Binding-site contacts:
Ligand atom C2 contacts residue ASN733 of chain 1.C at 2.5 Å.
Ligand atom C5 contacts residue ASN733 of chain 1.C at 3.7 Å.
Ligand atom N2 contacts residue ASN733 of chain 1.C at 2.9 Å (h-bond).
Ligand atom C7 contacts residue LEU721 of chain 1.C at 4.0 Å (hydrophobic).
Ligand atom C8 contacts residue LEU773 of chain 1.C at 3.6 Å (hydrophobic).
Ligand atom C8 contacts residue THR723 of chain 1.C at 4.1 Å.
Ligand atom O5 contacts residue ASN733 of chain 1.C at 2.4 Å (h-bond).
Ligand atom C8 contacts residue GLN722 of chain 1.C at 3.2 Å.
Ligand atom C4 contacts residue ASN733 of chain 1.C at 4.2 Å.
Ligand atom C7 contacts residue ASN733 of chain 1.C at 3.5 Å.
Ligand atom O6 contacts residue SER735 of chain 1.C at 4.4 Å.
Ligand atom C8 contacts residue LEU721 of chain 1.C at 4.0 Å (hydrophobic).
Ligand atom O7 contacts residue ASN733 of chain 1.C at 3.6 Å.
Ligand atom C3 contacts residue ASN733 of chain 1.C at 3.8 Å.
Ligand atom C1 contacts residue ASN733 of chain 1.C at 1.4 Å.
Ligand atom O7 contacts residue LEU721 of chain 1.C at 3.7 Å.
Ligand atom C7 contacts residue GLN722 of chain 1.C at 4.0 Å.
Ligand atom O7 contacts residue GLN722 of chain 1.C at 3.8 Å.

Sequence of chain 1.C:
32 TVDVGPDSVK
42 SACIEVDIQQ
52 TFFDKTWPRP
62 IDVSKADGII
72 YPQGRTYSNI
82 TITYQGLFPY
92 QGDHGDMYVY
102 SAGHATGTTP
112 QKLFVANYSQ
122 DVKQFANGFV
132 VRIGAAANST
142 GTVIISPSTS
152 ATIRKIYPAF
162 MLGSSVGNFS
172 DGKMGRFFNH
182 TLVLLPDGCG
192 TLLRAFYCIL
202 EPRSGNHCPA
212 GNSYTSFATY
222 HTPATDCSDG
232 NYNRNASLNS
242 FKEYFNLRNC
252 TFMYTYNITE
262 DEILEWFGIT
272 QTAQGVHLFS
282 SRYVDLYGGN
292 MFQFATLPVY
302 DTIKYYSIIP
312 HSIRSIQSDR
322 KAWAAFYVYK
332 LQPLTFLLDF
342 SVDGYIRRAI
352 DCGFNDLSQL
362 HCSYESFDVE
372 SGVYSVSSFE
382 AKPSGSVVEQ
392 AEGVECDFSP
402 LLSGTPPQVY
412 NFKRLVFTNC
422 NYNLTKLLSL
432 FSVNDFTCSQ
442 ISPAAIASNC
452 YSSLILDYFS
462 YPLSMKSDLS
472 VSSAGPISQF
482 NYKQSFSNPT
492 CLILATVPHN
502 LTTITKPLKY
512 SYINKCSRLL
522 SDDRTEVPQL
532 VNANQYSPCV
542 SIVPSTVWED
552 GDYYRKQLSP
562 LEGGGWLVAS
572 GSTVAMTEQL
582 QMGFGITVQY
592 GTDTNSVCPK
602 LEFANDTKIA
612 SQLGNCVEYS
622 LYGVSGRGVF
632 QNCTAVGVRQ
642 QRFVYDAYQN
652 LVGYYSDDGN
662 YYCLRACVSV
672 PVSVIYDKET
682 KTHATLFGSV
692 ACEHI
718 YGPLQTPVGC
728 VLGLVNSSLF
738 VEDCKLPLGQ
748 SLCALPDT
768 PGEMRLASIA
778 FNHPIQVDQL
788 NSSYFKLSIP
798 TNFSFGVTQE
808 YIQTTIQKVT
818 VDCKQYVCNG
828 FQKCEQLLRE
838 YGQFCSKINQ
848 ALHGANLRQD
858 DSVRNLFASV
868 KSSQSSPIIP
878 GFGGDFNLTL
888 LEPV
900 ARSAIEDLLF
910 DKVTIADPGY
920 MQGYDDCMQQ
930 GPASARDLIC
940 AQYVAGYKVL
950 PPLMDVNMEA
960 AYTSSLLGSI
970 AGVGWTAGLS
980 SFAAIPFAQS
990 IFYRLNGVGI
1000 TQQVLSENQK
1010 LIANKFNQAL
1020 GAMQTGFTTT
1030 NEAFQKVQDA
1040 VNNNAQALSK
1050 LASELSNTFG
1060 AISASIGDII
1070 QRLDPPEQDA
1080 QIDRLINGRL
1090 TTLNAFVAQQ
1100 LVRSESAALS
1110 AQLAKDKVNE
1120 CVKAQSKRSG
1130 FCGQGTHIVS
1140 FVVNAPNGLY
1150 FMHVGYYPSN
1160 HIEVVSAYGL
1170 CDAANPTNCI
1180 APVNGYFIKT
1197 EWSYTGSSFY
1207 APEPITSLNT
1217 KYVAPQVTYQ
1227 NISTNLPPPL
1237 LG

This protein binds this small molecule.
Small molecule (SMILES): CC(=O)N[C@@H]1[C@@H](O)[C@H](O)[C@@H](CO)O[C@H]1O